Sequence of chain 1.G:
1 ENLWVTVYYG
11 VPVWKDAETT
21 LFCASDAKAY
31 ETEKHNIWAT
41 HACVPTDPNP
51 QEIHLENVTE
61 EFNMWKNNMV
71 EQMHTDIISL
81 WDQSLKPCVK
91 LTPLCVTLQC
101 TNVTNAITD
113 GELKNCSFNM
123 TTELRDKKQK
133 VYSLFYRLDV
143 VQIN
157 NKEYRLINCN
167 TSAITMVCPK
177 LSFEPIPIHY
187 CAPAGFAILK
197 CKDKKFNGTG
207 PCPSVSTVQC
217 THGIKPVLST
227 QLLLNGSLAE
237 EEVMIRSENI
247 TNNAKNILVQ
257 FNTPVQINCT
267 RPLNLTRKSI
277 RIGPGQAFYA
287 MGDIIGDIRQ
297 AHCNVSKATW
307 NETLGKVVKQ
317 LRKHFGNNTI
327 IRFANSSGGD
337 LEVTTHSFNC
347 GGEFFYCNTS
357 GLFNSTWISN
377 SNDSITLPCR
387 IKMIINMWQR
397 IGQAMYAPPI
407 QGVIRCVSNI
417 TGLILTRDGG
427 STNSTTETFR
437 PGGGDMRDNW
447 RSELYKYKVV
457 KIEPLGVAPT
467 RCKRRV

This protein binds this small molecule.
Small molecule (SMILES): CC(=O)N[C@@H]1[C@@H](O)[C@H](O)[C@@H](CO)O[C@H]1O

Binding-site contacts:
Ligand atom C1 contacts residue ASN323 of chain 1.G at 1.4 Å.
Ligand atom C4 contacts residue ASN323 of chain 1.G at 4.2 Å.
Ligand atom C8 contacts residue ASN323 of chain 1.G at 4.4 Å.
Ligand atom C7 contacts residue ASN323 of chain 1.G at 3.3 Å.
Ligand atom O5 contacts residue ASN323 of chain 1.G at 2.4 Å (h-bond).
Ligand atom C5 contacts residue ASN323 of chain 1.G at 3.7 Å.
Ligand atom O7 contacts residue ASN323 of chain 1.G at 3.4 Å (h-bond).
Ligand atom C3 contacts residue ASN323 of chain 1.G at 3.8 Å.
Ligand atom C2 contacts residue ASN323 of chain 1.G at 2.5 Å.
Ligand atom N2 contacts residue ASN323 of chain 1.G at 2.9 Å (h-bond).